Sequence of chain 1.AB:
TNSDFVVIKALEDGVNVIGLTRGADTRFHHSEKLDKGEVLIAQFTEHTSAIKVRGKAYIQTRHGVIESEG

Sequence of chain 1.BB:
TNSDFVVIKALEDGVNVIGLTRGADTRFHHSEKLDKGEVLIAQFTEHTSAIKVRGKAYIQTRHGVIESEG

Binding-site contacts:
Ligand atom N2 contacts residue THR28 of chain 1.BB at 3.7 Å.
Ligand atom C5 contacts residue PHE30 of chain 1.BB at 3.0 Å (hydrophobic).
Ligand atom C6 contacts residue LYS54 of chain 1.BB at 4.2 Å.
Ligand atom C1' contacts residue PHE30 of chain 1.BB at 4.0 Å (hydrophobic).
Ligand atom N6 contacts residue LYS54 of chain 1.BB at 3.3 Å (salt-bridge).
Ligand atom C6 contacts residue LYS35 of chain 1.AB at 3.8 Å.
Ligand atom C6 contacts residue PHE30 of chain 1.BB at 3.1 Å (hydrophobic).
Ligand atom C2 contacts residue HIS32 of chain 1.AB at 4.1 Å.
Ligand atom O2' contacts residue PHE30 of chain 1.BB at 3.2 Å (h-bond).
Ligand atom C2 contacts residue GLU34 of chain 1.AB at 3.5 Å.
Ligand atom N1 contacts residue LYS35 of chain 1.AB at 3.0 Å (salt-bridge).
Ligand atom N1 contacts residue PHE30 of chain 1.BB at 3.3 Å.
Ligand atom N3 contacts residue SER33 of chain 1.AB at 4.2 Å.
Ligand atom C2 contacts residue SER33 of chain 1.AB at 3.4 Å.
Ligand atom O2' contacts residue ARG29 of chain 1.BB at 4.2 Å.
Ligand atom C4 contacts residue PHE30 of chain 1.BB at 3.4 Å (hydrophobic).
Ligand atom N6 contacts residue ARG56 of chain 1.BB at 4.2 Å.
Ligand atom C6 contacts residue ARG56 of chain 1.BB at 4.1 Å.
Ligand atom C6 contacts residue GLU34 of chain 1.AB at 3.9 Å.
Ligand atom N2 contacts residue GLU34 of chain 1.AB at 2.7 Å (salt-bridge).
Ligand atom N2 contacts residue HIS32 of chain 1.AB at 3.7 Å.
Ligand atom O6 contacts residue ARG56 of chain 1.BB at 2.9 Å (salt-bridge).
Ligand atom O6 contacts residue LYS54 of chain 1.BB at 3.3 Å (salt-bridge).
Ligand atom O6 contacts residue PHE30 of chain 1.BB at 3.4 Å.
Ligand atom C2 contacts residue GLU34 of chain 1.AB at 3.6 Å.
Ligand atom N1 contacts residue GLU34 of chain 1.AB at 3.6 Å (salt-bridge).
Ligand atom N2 contacts residue PHE30 of chain 1.BB at 4.2 Å.
Ligand atom C8 contacts residue PHE30 of chain 1.BB at 3.7 Å (hydrophobic).
Ligand atom C2 contacts residue LYS35 of chain 1.AB at 3.8 Å.
Ligand atom N1 contacts residue SER33 of chain 1.AB at 4.0 Å.
Ligand atom N9 contacts residue PHE30 of chain 1.BB at 4.0 Å.
Ligand atom N1 contacts residue GLU34 of chain 1.AB at 2.9 Å (salt-bridge).
Ligand atom C2 contacts residue PHE30 of chain 1.BB at 3.4 Å (hydrophobic).
Ligand atom C2' contacts residue PHE30 of chain 1.BB at 3.8 Å (hydrophobic).
Ligand atom C6 contacts residue GLU34 of chain 1.AB at 3.8 Å.
Ligand atom N6 contacts residue GLU34 of chain 1.AB at 3.9 Å.
Ligand atom N3 contacts residue PHE30 of chain 1.BB at 3.5 Å.
Ligand atom O6 contacts residue GLU34 of chain 1.AB at 3.7 Å.
Ligand atom N7 contacts residue PHE30 of chain 1.BB at 3.4 Å.
Ligand atom N6 contacts residue LYS35 of chain 1.AB at 2.9 Å (salt-bridge).

The small molecule below binds the protein below.
Small molecule (SMILES): Nc1nc(=O)c2ncn([C@@H]3O[C@H](CO[P](=O)(O)O[C@H]4[C@@H](O)[C@H](n5cnc6c(N)ncnc65)O[C@@H]4COP(=O)=O)[C@@H](OP(=O)=O)[C@H]3O)c2[nH]1